This small molecule binds to this protein.
Small molecule (SMILES): CC(=O)C(=O)O

Binding-site contacts:
Ligand atom OXT contacts residue TYR197 of chain 1.D at 4.3 Å.
Ligand atom O3 contacts residue TYR197 of chain 1.D at 4.0 Å.
Ligand atom OXT contacts residue SER215 of chain 1.D at 4.5 Å.
Ligand atom C contacts residue ASP198 of chain 1.D at 3.8 Å.
Ligand atom O contacts residue ASP198 of chain 1.D at 2.9 Å (salt-bridge).
Ligand atom CA contacts residue ASN199 of chain 1.D at 3.7 Å.
Ligand atom CB contacts residue ILE250 of chain 1.D at 3.6 Å (hydrophobic).
Ligand atom O contacts residue GLY196 of chain 1.D at 3.6 Å (h-bond).
Ligand atom CA contacts residue TYR197 of chain 1.D at 4.5 Å (hydrophobic).
Ligand atom CA contacts residue ILE250 of chain 1.D at 4.1 Å (hydrophobic).
Ligand atom O contacts residue TYR197 of chain 1.D at 3.7 Å.
Ligand atom O3 contacts residue ILE250 of chain 1.D at 3.7 Å.
Ligand atom O3 contacts residue ASP198 of chain 1.D at 3.2 Å (salt-bridge).
Ligand atom CB contacts residue ASN199 of chain 1.D at 3.5 Å.
Ligand atom O3 contacts residue ASN199 of chain 1.D at 3.0 Å (h-bond).
Ligand atom CB contacts residue ILE254 of chain 1.D at 3.9 Å (hydrophobic).
Ligand atom CA contacts residue ASP198 of chain 1.D at 4.0 Å.
Ligand atom C contacts residue TYR197 of chain 1.D at 4.1 Å (hydrophobic).

Sequence of chain 1.D:
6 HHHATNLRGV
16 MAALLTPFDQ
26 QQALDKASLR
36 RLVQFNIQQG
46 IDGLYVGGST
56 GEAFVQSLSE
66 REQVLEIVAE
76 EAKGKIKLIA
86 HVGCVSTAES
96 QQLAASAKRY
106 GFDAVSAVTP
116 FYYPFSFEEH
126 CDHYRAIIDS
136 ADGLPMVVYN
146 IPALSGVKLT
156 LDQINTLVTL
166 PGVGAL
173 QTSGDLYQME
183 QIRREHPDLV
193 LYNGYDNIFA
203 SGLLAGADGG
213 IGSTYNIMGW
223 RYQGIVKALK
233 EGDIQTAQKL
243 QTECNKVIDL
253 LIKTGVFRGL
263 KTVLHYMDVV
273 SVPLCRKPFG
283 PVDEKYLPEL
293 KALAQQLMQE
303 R